Sequence of chain 1.C:
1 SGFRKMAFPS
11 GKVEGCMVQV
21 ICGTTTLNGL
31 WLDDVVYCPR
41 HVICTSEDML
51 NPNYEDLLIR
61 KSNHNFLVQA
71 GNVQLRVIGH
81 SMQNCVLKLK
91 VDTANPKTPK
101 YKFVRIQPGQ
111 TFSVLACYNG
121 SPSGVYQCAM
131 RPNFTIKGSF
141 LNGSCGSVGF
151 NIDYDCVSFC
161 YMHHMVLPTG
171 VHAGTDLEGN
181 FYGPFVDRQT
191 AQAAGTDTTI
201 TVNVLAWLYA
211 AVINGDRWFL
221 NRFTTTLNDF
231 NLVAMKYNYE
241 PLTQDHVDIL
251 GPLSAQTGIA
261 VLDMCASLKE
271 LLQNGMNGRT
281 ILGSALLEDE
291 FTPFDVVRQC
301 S

Binding-site contacts:
Ligand atom C21 contacts residue THR25 of chain 1.D at 3.5 Å.
Ligand atom F33 contacts residue CYS145 of chain 1.D at 3.4 Å.
Ligand atom C18 contacts residue THR24 of chain 1.D at 3.1 Å.
Ligand atom C05 contacts residue SER144 of chain 1.D at 3.6 Å.
Ligand atom O09 contacts residue CYS145 of chain 1.D at 3.1 Å (h-bond).
Ligand atom O36 contacts residue MET165 of chain 1.D at 3.1 Å.
Ligand atom C06 contacts residue HIS163 of chain 1.D at 3.5 Å.
Ligand atom C06 contacts residue SER144 of chain 1.D at 3.5 Å.
Ligand atom C21 contacts residue THR26 of chain 1.D at 3.2 Å.
Ligand atom C03 contacts residue PHE140 of chain 1.D at 3.3 Å (hydrophobic).
Ligand atom C32 contacts residue HIS41 of chain 1.D at 3.6 Å.
Ligand atom O36 contacts residue HIS164 of chain 1.D at 3.5 Å (h-bond).
Ligand atom N19 contacts residue THR25 of chain 1.D at 3.5 Å.
Ligand atom C34 contacts residue HIS164 of chain 1.D at 3.1 Å.
Ligand atom F31 contacts residue ASP187 of chain 1.D at 3.1 Å.
Ligand atom F33 contacts residue HIS164 of chain 1.D at 3.1 Å.
Ligand atom N04 contacts residue HIS163 of chain 1.D at 3.3 Å (h-bond).
Ligand atom F31 contacts residue ARG188 of chain 1.D at 3.5 Å.
Ligand atom C03 contacts residue VAL166 of chain 1.D at 3.5 Å (hydrophobic).
Ligand atom C20 contacts residue THR26 of chain 1.D at 3.6 Å.
Ligand atom C32 contacts residue HIS164 of chain 1.D at 3.3 Å.
Ligand atom CL2 contacts residue CYS145 of chain 1.D at 3.5 Å.
Ligand atom C20 contacts residue THR25 of chain 1.D at 3.7 Å.
Ligand atom C03 contacts residue SER1 of chain 1.C at 3.1 Å.
Ligand atom O09 contacts residue GLY143 of chain 1.D at 3.1 Å (h-bond).
Ligand atom C35 contacts residue HIS164 of chain 1.D at 3.6 Å.
Ligand atom F28 contacts residue GLN189 of chain 1.D at 3.2 Å.
Ligand atom N37 contacts residue LEU141 of chain 1.D at 3.7 Å.
Ligand atom N19 contacts residue THR26 of chain 1.D at 3.1 Å (h-bond).
Ligand atom C30 contacts residue HIS41 of chain 1.D at 3.6 Å.
Ligand atom N04 contacts residue PHE140 of chain 1.D at 3.6 Å.
Ligand atom C25 contacts residue GLN189 of chain 1.D at 3.6 Å.
Ligand atom N02 contacts residue VAL166 of chain 1.D at 3.4 Å.
Ligand atom F31 contacts residue HIS41 of chain 1.D at 3.4 Å.
Ligand atom O09 contacts residue SER144 of chain 1.D at 3.3 Å (h-bond).
Ligand atom N04 contacts residue VAL166 of chain 1.D at 3.7 Å.
Ligand atom C29 contacts residue ARG188 of chain 1.D at 3.5 Å.
Ligand atom O36 contacts residue VAL166 of chain 1.D at 3.4 Å (h-bond).
Ligand atom F33 contacts residue HIS41 of chain 1.D at 3.4 Å.
Ligand atom N04 contacts residue SER144 of chain 1.D at 3.6 Å.

Sequence of chain 1.D:
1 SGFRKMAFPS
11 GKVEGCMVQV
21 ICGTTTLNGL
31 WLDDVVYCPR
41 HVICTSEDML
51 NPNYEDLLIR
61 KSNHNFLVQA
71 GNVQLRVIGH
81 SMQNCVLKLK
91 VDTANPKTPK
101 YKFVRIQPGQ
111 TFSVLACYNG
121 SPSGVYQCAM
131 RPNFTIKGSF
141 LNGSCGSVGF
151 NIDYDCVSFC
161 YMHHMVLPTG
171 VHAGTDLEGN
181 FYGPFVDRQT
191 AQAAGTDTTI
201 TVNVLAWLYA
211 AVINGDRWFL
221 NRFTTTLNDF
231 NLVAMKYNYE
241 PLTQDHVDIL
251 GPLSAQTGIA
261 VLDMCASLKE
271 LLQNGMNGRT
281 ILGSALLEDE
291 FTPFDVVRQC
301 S

The protein below binds the small molecule below.
Small molecule (SMILES): Cn1cnc(Cn2c(=O)nc(Nc3cc4cn(C)nc4cc3Cl)n(Cc3cc(F)c(F)cc3F)c2=O)n1